Sequence of chain 1.B:
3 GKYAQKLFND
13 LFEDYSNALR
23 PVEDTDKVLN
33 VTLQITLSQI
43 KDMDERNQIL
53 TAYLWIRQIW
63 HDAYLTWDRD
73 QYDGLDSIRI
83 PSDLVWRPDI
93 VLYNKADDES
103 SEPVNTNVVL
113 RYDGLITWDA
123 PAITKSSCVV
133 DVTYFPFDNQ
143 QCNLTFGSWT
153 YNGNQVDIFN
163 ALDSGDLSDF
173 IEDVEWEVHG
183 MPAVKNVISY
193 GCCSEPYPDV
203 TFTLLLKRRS

A small-molecule ligand and the protein it binds are described below.
Small molecule (SMILES): CC(=O)N[C@@H]1[C@@H](O)[C@H](O)[C@@H](CO)O[C@H]1O

Binding-site contacts:
Ligand atom O5 contacts residue ASN32 of chain 1.B at 2.2 Å (h-bond).
Ligand atom C1 contacts residue ASN32 of chain 1.B at 1.4 Å.
Ligand atom C7 contacts residue VAL30 of chain 1.B at 4.3 Å (hydrophobic).
Ligand atom C3 contacts residue ASN32 of chain 1.B at 3.8 Å.
Ligand atom C2 contacts residue ASN32 of chain 1.B at 2.5 Å.
Ligand atom C8 contacts residue VAL30 of chain 1.B at 3.3 Å (hydrophobic).
Ligand atom N2 contacts residue VAL30 of chain 1.B at 3.9 Å.
Ligand atom C1 contacts residue VAL30 of chain 1.B at 4.5 Å (hydrophobic).
Ligand atom C7 contacts residue ASN32 of chain 1.B at 3.4 Å.
Ligand atom C6 contacts residue PHE161 of chain 1.B at 4.2 Å (hydrophobic).
Ligand atom C4 contacts residue ASN32 of chain 1.B at 4.1 Å.
Ligand atom C5 contacts residue ASN32 of chain 1.B at 3.6 Å.
Ligand atom O7 contacts residue ASN32 of chain 1.B at 3.2 Å (h-bond).
Ligand atom N2 contacts residue ASN32 of chain 1.B at 3.1 Å (h-bond).
Ligand atom O5 contacts residue PHE161 of chain 1.B at 3.9 Å.
Ligand atom C5 contacts residue PHE161 of chain 1.B at 4.4 Å (hydrophobic).